Binding-site contacts:
Ligand atom O6 contacts residue ASP398 of chain 1.B at 2.6 Å (salt-bridge).
Ligand atom C8 contacts residue TRP289 of chain 1.B at 3.6 Å (hydrophobic).
Ligand atom C8 contacts residue TYR331 of chain 1.B at 4.0 Å (hydrophobic).
Ligand atom C4 contacts residue TRP396 of chain 1.B at 3.5 Å (hydrophobic).
Ligand atom C1 contacts residue TRP329 of chain 1.B at 3.9 Å (hydrophobic).
Ligand atom C1 contacts residue GLN246 of chain 1.B at 3.7 Å.
Ligand atom O1 contacts residue GLN246 of chain 1.B at 2.6 Å (h-bond).
Ligand atom O6 contacts residue TRP362 of chain 1.B at 3.6 Å (h-bond).
Ligand atom C2 contacts residue ASP245 of chain 1.B at 4.0 Å.
Ligand atom O4 contacts residue ARG117 of chain 1.B at 3.3 Å (salt-bridge).
Ligand atom C6 contacts residue TRP362 of chain 1.B at 3.4 Å (hydrophobic).
Ligand atom C6 contacts residue ASP398 of chain 1.B at 3.4 Å.
Ligand atom C3 contacts residue TRP396 of chain 1.B at 3.5 Å (hydrophobic).
Ligand atom C4 contacts residue ASP398 of chain 1.B at 3.3 Å.
Ligand atom C5 contacts residue TRP396 of chain 1.B at 3.6 Å (hydrophobic).
Ligand atom C2 contacts residue GLN246 of chain 1.B at 3.4 Å.
Ligand atom C7 contacts residue TYR331 of chain 1.B at 3.5 Å (hydrophobic).
Ligand atom C5 contacts residue ASP398 of chain 1.B at 4.0 Å.
Ligand atom C3 contacts residue ARG117 of chain 1.B at 4.1 Å.
Ligand atom O3 contacts residue TRP396 of chain 1.B at 3.5 Å.
Ligand atom O7 contacts residue TYR331 of chain 1.B at 2.5 Å (h-bond).
Ligand atom C6 contacts residue TRP396 of chain 1.B at 4.0 Å (hydrophobic).
Ligand atom C8 contacts residue ASP245 of chain 1.B at 3.4 Å.
Ligand atom C8 contacts residue TRP396 of chain 1.B at 3.9 Å (hydrophobic).
Ligand atom C4 contacts residue ARG117 of chain 1.B at 4.0 Å.
Ligand atom O7 contacts residue TRP329 of chain 1.B at 3.6 Å.
Ligand atom O7 contacts residue TRP396 of chain 1.B at 3.2 Å.
Ligand atom O5 contacts residue TYR332 of chain 1.B at 3.7 Å.
Ligand atom O3 contacts residue HIS192 of chain 1.B at 4.0 Å.
Ligand atom N2 contacts residue GLN246 of chain 1.B at 3.6 Å.
Ligand atom O6 contacts residue TYR332 of chain 1.B at 4.0 Å.
Ligand atom C8 contacts residue TRP329 of chain 1.B at 3.7 Å (hydrophobic).
Ligand atom O4 contacts residue ASP398 of chain 1.B at 2.7 Å (salt-bridge).
Ligand atom N2 contacts residue ASP245 of chain 1.B at 3.0 Å (salt-bridge).
Ligand atom C7 contacts residue ASP245 of chain 1.B at 3.7 Å.
Ligand atom C5 contacts residue TYR331 of chain 1.B at 4.1 Å (hydrophobic).
Ligand atom C7 contacts residue TRP329 of chain 1.B at 3.9 Å (hydrophobic).
Ligand atom O3 contacts residue ARG117 of chain 1.B at 3.0 Å (salt-bridge).
Ligand atom C7 contacts residue TRP396 of chain 1.B at 3.6 Å (hydrophobic).
Ligand atom O1 contacts residue TRP329 of chain 1.B at 3.1 Å.

Sequence of chain 1.B:
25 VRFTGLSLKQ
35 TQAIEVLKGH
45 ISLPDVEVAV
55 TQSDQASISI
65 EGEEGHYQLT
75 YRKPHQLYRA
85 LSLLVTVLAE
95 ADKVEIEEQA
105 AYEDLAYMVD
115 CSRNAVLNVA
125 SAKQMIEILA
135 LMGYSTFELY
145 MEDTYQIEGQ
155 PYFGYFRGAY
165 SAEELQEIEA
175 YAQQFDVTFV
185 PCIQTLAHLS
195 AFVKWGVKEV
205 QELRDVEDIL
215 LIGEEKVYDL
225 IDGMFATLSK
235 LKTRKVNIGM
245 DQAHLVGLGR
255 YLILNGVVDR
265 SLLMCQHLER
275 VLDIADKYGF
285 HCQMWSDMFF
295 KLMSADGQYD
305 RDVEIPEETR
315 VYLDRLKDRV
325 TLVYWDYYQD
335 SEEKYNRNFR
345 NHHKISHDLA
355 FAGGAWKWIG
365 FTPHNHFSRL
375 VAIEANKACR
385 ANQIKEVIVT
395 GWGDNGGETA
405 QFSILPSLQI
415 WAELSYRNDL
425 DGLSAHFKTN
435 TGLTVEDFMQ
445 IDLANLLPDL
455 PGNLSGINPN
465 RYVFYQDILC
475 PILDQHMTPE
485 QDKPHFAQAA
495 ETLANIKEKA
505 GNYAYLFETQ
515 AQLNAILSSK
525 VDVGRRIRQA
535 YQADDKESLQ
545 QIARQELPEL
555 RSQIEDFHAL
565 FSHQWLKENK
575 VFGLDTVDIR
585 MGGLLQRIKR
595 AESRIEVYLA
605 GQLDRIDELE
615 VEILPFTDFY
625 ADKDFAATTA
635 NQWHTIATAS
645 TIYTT

A protein and the small-molecule ligand that binds it are described below.
Small molecule (SMILES): CC(=O)N[C@@H]1[C@@H](O)[C@@H](O)[C@@H](CO)O[C@H]1O

Sequence of chain 1.A:
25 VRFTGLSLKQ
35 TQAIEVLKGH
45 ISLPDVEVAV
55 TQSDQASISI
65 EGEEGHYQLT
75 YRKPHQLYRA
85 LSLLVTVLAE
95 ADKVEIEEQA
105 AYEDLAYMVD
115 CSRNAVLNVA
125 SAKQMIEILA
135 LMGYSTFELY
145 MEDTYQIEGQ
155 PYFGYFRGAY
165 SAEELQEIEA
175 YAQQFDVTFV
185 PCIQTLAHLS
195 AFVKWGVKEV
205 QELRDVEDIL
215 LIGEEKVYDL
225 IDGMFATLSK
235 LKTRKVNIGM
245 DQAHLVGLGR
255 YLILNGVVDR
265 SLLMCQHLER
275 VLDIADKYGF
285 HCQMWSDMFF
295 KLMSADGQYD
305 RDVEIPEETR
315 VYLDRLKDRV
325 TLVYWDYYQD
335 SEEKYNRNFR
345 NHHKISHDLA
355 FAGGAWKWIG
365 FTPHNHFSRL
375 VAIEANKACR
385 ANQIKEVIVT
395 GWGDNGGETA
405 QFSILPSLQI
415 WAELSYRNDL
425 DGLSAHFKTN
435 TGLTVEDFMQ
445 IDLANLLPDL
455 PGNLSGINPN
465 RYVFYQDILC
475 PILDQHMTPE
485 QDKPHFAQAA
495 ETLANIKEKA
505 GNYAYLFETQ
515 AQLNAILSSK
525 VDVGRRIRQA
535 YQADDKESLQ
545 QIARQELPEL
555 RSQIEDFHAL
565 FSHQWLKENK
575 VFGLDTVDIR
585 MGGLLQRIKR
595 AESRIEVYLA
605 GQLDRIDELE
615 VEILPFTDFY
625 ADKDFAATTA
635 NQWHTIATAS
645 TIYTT